Sequence of chain 1.E:
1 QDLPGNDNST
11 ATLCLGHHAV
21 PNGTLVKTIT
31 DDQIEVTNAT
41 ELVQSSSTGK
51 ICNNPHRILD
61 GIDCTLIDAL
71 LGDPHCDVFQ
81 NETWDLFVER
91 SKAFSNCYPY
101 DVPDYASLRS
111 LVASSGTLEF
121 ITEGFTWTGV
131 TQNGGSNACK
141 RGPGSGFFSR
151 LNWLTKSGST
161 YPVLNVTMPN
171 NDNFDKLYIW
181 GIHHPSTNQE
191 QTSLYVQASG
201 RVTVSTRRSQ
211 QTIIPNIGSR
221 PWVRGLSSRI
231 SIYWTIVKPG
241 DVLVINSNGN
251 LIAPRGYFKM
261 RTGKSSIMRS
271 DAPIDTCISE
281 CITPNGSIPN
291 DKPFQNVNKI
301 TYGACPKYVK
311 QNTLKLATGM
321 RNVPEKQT

The protein below binds the small molecule below.
Small molecule (SMILES): CO[C@]1(C(=O)O)C[C@H](O)[C@@H](NC(C)=O)[C@H]([C@H](O)[C@H](O)CN)O1

Binding-site contacts:
Ligand atom O8 contacts residue TYR98 of chain 1.E at 3.3 Å (h-bond).
Ligand atom O8 contacts residue TRP153 of chain 1.E at 3.8 Å.
Ligand atom C9 contacts residue SER228 of chain 1.E at 4.3 Å.
Ligand atom C1 contacts residue ASN137 of chain 1.E at 3.6 Å.
Ligand atom O10 contacts residue THR155 of chain 1.E at 4.4 Å.
Ligand atom C8 contacts residue TRP153 of chain 1.E at 4.1 Å (hydrophobic).
Ligand atom C9 contacts residue LEU194 of chain 1.E at 4.0 Å (hydrophobic).
Ligand atom O8 contacts residue LEU226 of chain 1.E at 3.5 Å.
Ligand atom C6 contacts residue TRP153 of chain 1.E at 4.3 Å (hydrophobic).
Ligand atom C11 contacts residue TRP153 of chain 1.E at 4.3 Å (hydrophobic).
Ligand atom C4 contacts residue GLY135 of chain 1.E at 3.5 Å.
Ligand atom C9 contacts residue GLU190 of chain 1.E at 3.0 Å.
Ligand atom N5 contacts residue GLY135 of chain 1.E at 3.0 Å (h-bond).
Ligand atom O1A contacts residue SER136 of chain 1.E at 3.7 Å.
Ligand atom O1B contacts residue SER136 of chain 1.E at 2.9 Å (h-bond).
Ligand atom C9 contacts residue TRP153 of chain 1.E at 4.3 Å (hydrophobic).
Ligand atom C9 contacts residue HIS183 of chain 1.E at 4.2 Å.
Ligand atom N9 contacts residue GLU190 of chain 1.E at 2.6 Å (salt-bridge).
Ligand atom O4 contacts residue GLY135 of chain 1.E at 3.8 Å.
Ligand atom N9 contacts residue TYR98 of chain 1.E at 3.0 Å (h-bond).
Ligand atom C10 contacts residue TRP153 of chain 1.E at 4.4 Å (hydrophobic).
Ligand atom C6 contacts residue GLY135 of chain 1.E at 4.1 Å.
Ligand atom C10 contacts residue LEU194 of chain 1.E at 4.3 Å (hydrophobic).
Ligand atom O10 contacts residue LEU194 of chain 1.E at 3.3 Å.
Ligand atom N9 contacts residue HIS183 of chain 1.E at 4.0 Å.
Ligand atom C10 contacts residue GLY135 of chain 1.E at 3.9 Å.
Ligand atom C9 contacts residue TYR98 of chain 1.E at 3.7 Å (hydrophobic).
Ligand atom O1B contacts residue ASN137 of chain 1.E at 3.6 Å (h-bond).
Ligand atom C11 contacts residue THR155 of chain 1.E at 4.1 Å.
Ligand atom C11 contacts residue GLY134 of chain 1.E at 3.6 Å.
Ligand atom C8 contacts residue TYR98 of chain 1.E at 4.2 Å (hydrophobic).
Ligand atom O1A contacts residue ASN137 of chain 1.E at 2.8 Å (h-bond).
Ligand atom O7 contacts residue LEU194 of chain 1.E at 3.5 Å.
Ligand atom C5 contacts residue GLY135 of chain 1.E at 3.7 Å.
Ligand atom C7 contacts residue TRP153 of chain 1.E at 3.8 Å (hydrophobic).
Ligand atom N9 contacts residue SER228 of chain 1.E at 3.0 Å (h-bond).
Ligand atom N5 contacts residue TRP153 of chain 1.E at 4.2 Å.
Ligand atom C11 contacts residue GLY135 of chain 1.E at 4.0 Å.
Ligand atom C1 contacts residue SER136 of chain 1.E at 3.8 Å.
Ligand atom N9 contacts residue LEU226 of chain 1.E at 3.6 Å.